Binding-site contacts:
Ligand atom C19 contacts residue LYS122 of chain 12.B at 3.8 Å.
Ligand atom C26 contacts residue PHE294 of chain 11.B at 2.9 Å (hydrophobic).
Ligand atom O15 contacts residue PHE294 of chain 11.B at 3.9 Å.
Ligand atom O2 contacts residue ALA296 of chain 11.B at 3.6 Å (h-bond).
Ligand atom C14 contacts residue ASN337 of chain 11.B at 3.8 Å.
Ligand atom O7 contacts residue ASP118 of chain 12.B at 3.6 Å.
Ligand atom C2 contacts residue ASP295 of chain 11.B at 3.5 Å.
Ligand atom C1 contacts residue PHE294 of chain 11.B at 3.5 Å (hydrophobic).
Ligand atom C15 contacts residue PHE294 of chain 11.B at 3.7 Å (hydrophobic).
Ligand atom O24 contacts residue PHE294 of chain 11.B at 2.5 Å (h-bond).
Ligand atom O1 contacts residue ASP295 of chain 11.B at 3.3 Å.
Ligand atom C16 contacts residue ARG306 of chain 11.B at 3.6 Å.
Ligand atom C17 contacts residue LYS122 of chain 12.B at 3.6 Å.
Ligand atom O1 contacts residue PHE294 of chain 11.B at 2.8 Å (h-bond).
Ligand atom C1 contacts residue ASP295 of chain 11.B at 3.9 Å.
Ligand atom C1 contacts residue ALA296 of chain 11.B at 3.8 Å (hydrophobic).
Ligand atom C8 contacts residue ASP118 of chain 12.B at 3.5 Å.
Ligand atom O3 contacts residue ARG306 of chain 11.B at 2.8 Å (salt-bridge).
Ligand atom O8 contacts residue ARG121 of chain 12.B at 3.8 Å.
Ligand atom C24 contacts residue TYR310 of chain 11.B at 3.5 Å (hydrophobic).
Ligand atom C17 contacts residue ASP118 of chain 12.B at 3.8 Å.
Ligand atom C25 contacts residue TYR340 of chain 11.B at 3.7 Å (hydrophobic).
Ligand atom O1 contacts residue ALA296 of chain 11.B at 2.8 Å (h-bond).
Ligand atom O24 contacts residue TYR310 of chain 11.B at 3.2 Å (h-bond).
Ligand atom O1 contacts residue ARG306 of chain 11.B at 4.0 Å.
Ligand atom C2 contacts residue ARG306 of chain 11.B at 3.8 Å.
Ligand atom O24 contacts residue ASP295 of chain 11.B at 4.0 Å.
Ligand atom C3 contacts residue ARG306 of chain 11.B at 3.8 Å.
Ligand atom C24 contacts residue PHE294 of chain 11.B at 2.8 Å (hydrophobic).
Ligand atom C23 contacts residue PHE294 of chain 11.B at 2.6 Å (hydrophobic).
Ligand atom C20 contacts residue PHE294 of chain 11.B at 3.7 Å (hydrophobic).
Ligand atom O2 contacts residue ASP295 of chain 11.B at 2.8 Å (salt-bridge).
Ligand atom O8 contacts residue LYS122 of chain 12.B at 3.9 Å.
Ligand atom C27 contacts residue PHE294 of chain 11.B at 3.2 Å (hydrophobic).
Ligand atom C27 contacts residue VAL333 of chain 11.B at 3.6 Å (hydrophobic).
Ligand atom O2 contacts residue ARG306 of chain 11.B at 3.0 Å (salt-bridge).
Ligand atom O8 contacts residue ASP118 of chain 12.B at 2.4 Å (salt-bridge).
Ligand atom C6 contacts residue ASP118 of chain 12.B at 3.6 Å.
Ligand atom C22 contacts residue PHE294 of chain 11.B at 3.7 Å (hydrophobic).
Ligand atom C18 contacts residue ARG121 of chain 12.B at 3.8 Å.

Sequence of chain 12.B:
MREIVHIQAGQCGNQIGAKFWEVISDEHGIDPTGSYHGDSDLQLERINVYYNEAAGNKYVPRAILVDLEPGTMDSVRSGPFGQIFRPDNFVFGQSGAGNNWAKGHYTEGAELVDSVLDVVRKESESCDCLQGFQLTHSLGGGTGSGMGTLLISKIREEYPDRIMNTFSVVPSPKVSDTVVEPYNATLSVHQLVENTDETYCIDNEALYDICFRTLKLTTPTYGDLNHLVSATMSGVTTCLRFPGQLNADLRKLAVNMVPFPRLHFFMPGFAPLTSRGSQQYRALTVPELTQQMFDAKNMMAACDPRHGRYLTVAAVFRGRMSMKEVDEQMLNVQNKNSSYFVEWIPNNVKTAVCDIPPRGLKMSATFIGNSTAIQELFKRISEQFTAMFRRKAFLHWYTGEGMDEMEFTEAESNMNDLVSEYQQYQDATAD

Sequence of chain 11.B:
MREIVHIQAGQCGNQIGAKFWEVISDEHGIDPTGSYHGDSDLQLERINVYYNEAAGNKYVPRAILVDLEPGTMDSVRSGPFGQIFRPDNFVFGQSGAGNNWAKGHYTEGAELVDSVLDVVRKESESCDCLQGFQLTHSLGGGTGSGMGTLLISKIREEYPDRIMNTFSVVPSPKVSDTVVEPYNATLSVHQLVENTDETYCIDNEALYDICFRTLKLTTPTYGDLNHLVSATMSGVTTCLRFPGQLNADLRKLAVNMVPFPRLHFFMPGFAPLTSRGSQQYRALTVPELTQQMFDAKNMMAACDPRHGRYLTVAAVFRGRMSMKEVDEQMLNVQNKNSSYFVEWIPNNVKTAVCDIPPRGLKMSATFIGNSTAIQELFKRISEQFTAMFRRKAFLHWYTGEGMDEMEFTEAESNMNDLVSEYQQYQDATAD

This protein binds this small molecule.
Small molecule (SMILES): CC[C@H](/C=C(/C)[C@@H]1C[C@@H](OC)C[C@H](O)C(C)(C)[C@@]2(O)O[C@@H](C[C@@H](OC)[C@H](O)C(=O)O1)C[C@@H](OC)[C@H]2O)CO